Binding-site contacts:
Ligand atom O4' contacts residue ARG515 of chain 1.A at 3.6 Å.
Ligand atom O1A contacts residue THR360 of chain 1.A at 3.4 Å.
Ligand atom C4' contacts residue THR299 of chain 1.A at 3.3 Å.
Ligand atom N6 contacts residue ILE514 of chain 1.A at 3.6 Å.
Ligand atom S1G contacts residue ARG128 of chain 1.B at 3.5 Å (salt-bridge).
Ligand atom O1A contacts residue GLU132 of chain 1.B at 2.9 Å (salt-bridge).
Ligand atom O1B contacts residue MG1 of chain 1.L at 2.2 Å.
Ligand atom O3A contacts residue ARG515 of chain 1.A at 3.5 Å (salt-bridge).
Ligand atom O1A contacts residue ARG515 of chain 1.A at 3.5 Å (salt-bridge).
Ligand atom N1 contacts residue CYS311 of chain 1.A at 3.0 Å (h-bond).
Ligand atom O3G contacts residue MG1 of chain 1.L at 2.1 Å.
Ligand atom N6 contacts residue CYS311 of chain 1.A at 3.0 Å (h-bond).
Ligand atom O3' contacts residue THR299 of chain 1.A at 3.0 Å (h-bond).
Ligand atom N7 contacts residue ILE357 of chain 1.A at 3.0 Å (h-bond).
Ligand atom O2B contacts residue LYS359 of chain 1.A at 2.7 Å (salt-bridge).
Ligand atom O2B contacts residue GLY358 of chain 1.A at 3.2 Å (h-bond).
Ligand atom O2A contacts residue THR360 of chain 1.A at 3.1 Å (h-bond).
Ligand atom O2' contacts residue THR299 of chain 1.A at 2.8 Å (h-bond).
Ligand atom PG contacts residue ARG515 of chain 1.A at 3.4 Å.
Ligand atom C6 contacts residue ILE514 of chain 1.A at 3.6 Å (hydrophobic).
Ligand atom O2B contacts residue THR360 of chain 1.A at 3.6 Å.
Ligand atom PB contacts residue MG1 of chain 1.L at 3.5 Å.
Ligand atom N6 contacts residue ILE357 of chain 1.A at 3.4 Å (h-bond).
Ligand atom O2G contacts residue ARG515 of chain 1.A at 2.3 Å (salt-bridge).
Ligand atom N7 contacts residue GLY358 of chain 1.A at 3.3 Å.
Ligand atom O3B contacts residue GLY356 of chain 1.A at 3.0 Å (h-bond).
Ligand atom O2G contacts residue ARG157 of chain 1.B at 2.4 Å (salt-bridge).
Ligand atom O3B contacts residue ARG515 of chain 1.A at 3.5 Å (salt-bridge).
Ligand atom C5' contacts residue ARG515 of chain 1.A at 3.3 Å.
Ligand atom O3B contacts residue LYS359 of chain 1.A at 3.4 Å (salt-bridge).
Ligand atom S1G contacts residue ASN456 of chain 1.A at 3.2 Å (h-bond).
Ligand atom O3A contacts residue GLY356 of chain 1.A at 3.6 Å.
Ligand atom O2A contacts residue THR361 of chain 1.A at 3.2 Å (h-bond).
Ligand atom O2A contacts residue GLY358 of chain 1.A at 3.2 Å.
Ligand atom PG contacts residue MG1 of chain 1.L at 3.5 Å.
Ligand atom O2A contacts residue LYS359 of chain 1.A at 3.3 Å (salt-bridge).
Ligand atom O1B contacts residue THR360 of chain 1.A at 2.7 Å (h-bond).
Ligand atom C6 contacts residue CYS311 of chain 1.A at 3.4 Å (hydrophobic).
Ligand atom C3' contacts residue THR361 of chain 1.A at 3.5 Å.
Ligand atom O3' contacts residue ALA303 of chain 1.A at 3.3 Å.

Sequence of chain 1.A:
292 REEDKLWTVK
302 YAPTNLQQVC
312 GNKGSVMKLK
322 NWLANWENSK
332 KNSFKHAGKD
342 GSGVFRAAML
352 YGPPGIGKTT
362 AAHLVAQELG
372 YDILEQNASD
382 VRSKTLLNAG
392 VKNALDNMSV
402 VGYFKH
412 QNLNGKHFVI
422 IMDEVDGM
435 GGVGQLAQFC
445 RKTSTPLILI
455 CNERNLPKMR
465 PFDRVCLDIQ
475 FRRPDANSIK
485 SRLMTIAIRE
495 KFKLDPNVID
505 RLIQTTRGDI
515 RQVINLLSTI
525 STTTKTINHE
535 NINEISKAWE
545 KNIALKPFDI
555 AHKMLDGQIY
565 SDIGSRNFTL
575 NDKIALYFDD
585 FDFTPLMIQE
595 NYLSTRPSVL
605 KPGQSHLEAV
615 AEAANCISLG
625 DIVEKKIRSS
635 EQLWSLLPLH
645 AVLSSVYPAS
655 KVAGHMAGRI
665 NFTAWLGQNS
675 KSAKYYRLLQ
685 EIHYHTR

Sequence of chain 1.B:
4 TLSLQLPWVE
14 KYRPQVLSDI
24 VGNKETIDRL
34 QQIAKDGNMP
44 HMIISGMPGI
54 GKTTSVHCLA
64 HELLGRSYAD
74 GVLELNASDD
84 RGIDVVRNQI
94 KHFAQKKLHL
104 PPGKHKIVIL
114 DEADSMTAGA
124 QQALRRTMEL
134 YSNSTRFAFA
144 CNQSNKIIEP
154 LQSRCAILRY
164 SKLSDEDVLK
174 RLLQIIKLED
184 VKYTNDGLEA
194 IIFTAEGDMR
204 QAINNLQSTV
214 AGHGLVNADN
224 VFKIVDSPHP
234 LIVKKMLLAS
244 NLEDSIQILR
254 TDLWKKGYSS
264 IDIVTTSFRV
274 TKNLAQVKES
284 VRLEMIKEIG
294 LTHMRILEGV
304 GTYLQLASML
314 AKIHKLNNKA

This small molecule binds to this protein.
Small molecule (SMILES): Nc1ncnc2c1ncn2[C@@H]1O[C@H](COP(=O)(O)OP(=O)(O)OP(O)(O)=S)[C@@H](O)[C@H]1O